Sequence of chain 1.A:
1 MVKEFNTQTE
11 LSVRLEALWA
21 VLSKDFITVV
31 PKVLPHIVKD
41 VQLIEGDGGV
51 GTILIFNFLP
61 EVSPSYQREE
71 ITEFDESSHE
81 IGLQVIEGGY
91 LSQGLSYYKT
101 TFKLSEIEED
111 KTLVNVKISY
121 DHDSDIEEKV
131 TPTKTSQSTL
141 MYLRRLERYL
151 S

A protein and the small-molecule ligand that binds it are described below.
Small molecule (SMILES): C/C(=C\CNc1ncnc2[nH]cnc12)CO

Binding-site contacts:
Ligand atom C11 contacts residue PHE56 of chain 1.A at 3.8 Å (hydrophobic).
Ligand atom C12 contacts residue TYR142 of chain 1.A at 4.1 Å (hydrophobic).
Ligand atom N3 contacts residue ZEA1 of chain 1.F at 4.2 Å.
Ligand atom N9 contacts residue GLU69 of chain 1.A at 2.7 Å (salt-bridge).
Ligand atom C15 contacts residue PHE26 of chain 1.A at 3.6 Å (hydrophobic).
Ligand atom C8 contacts residue GLU69 of chain 1.A at 3.6 Å.
Ligand atom N7 contacts residue TYR90 of chain 1.A at 4.1 Å.
Ligand atom C14 contacts residue LEU22 of chain 1.A at 3.0 Å (hydrophobic).
Ligand atom N1 contacts residue ZEA1 of chain 1.F at 3.7 Å.
Ligand atom C6 contacts residue ZEA1 of chain 1.F at 3.3 Å.
Ligand atom C4 contacts residue THR139 of chain 1.A at 3.4 Å.
Ligand atom C2 contacts residue THR139 of chain 1.A at 3.6 Å.
Ligand atom C8 contacts residue THR100 of chain 1.A at 4.0 Å.
Ligand atom N10 contacts residue GLU69 of chain 1.A at 2.9 Å (salt-bridge).
Ligand atom C5 contacts residue ZEA1 of chain 1.F at 3.6 Å.
Ligand atom C13 contacts residue TYR142 of chain 1.A at 4.1 Å (hydrophobic).
Ligand atom C8 contacts residue TYR98 of chain 1.A at 3.8 Å (hydrophobic).
Ligand atom C2 contacts residue TYR142 of chain 1.A at 3.9 Å (hydrophobic).
Ligand atom N1 contacts residue TYR142 of chain 1.A at 4.0 Å.
Ligand atom C6 contacts residue GLU69 of chain 1.A at 3.9 Å.
Ligand atom C13 contacts residue LEU83 of chain 1.A at 4.2 Å (hydrophobic).
Ligand atom C15 contacts residue PHE56 of chain 1.A at 4.1 Å (hydrophobic).
Ligand atom C2 contacts residue ZEA1 of chain 1.F at 3.9 Å.
Ligand atom O16 contacts residue PHE26 of chain 1.A at 3.8 Å.
Ligand atom N9 contacts residue ZEA1 of chain 1.F at 3.7 Å.
Ligand atom N9 contacts residue GLN67 of chain 1.A at 3.9 Å.
Ligand atom C11 contacts residue ZEA1 of chain 1.F at 4.0 Å.
Ligand atom N7 contacts residue THR100 of chain 1.A at 4.0 Å.
Ligand atom N10 contacts residue ZEA1 of chain 1.F at 3.5 Å.
Ligand atom C8 contacts residue TYR90 of chain 1.A at 4.0 Å (hydrophobic).
Ligand atom C4 contacts residue ZEA1 of chain 1.F at 4.2 Å.
Ligand atom C14 contacts residue TYR142 of chain 1.A at 4.0 Å (hydrophobic).
Ligand atom N3 contacts residue THR139 of chain 1.A at 2.7 Å (h-bond).
Ligand atom O16 contacts residue TYR142 of chain 1.A at 2.8 Å (h-bond).
Ligand atom N7 contacts residue TYR98 of chain 1.A at 4.0 Å.
Ligand atom C5 contacts residue GLU69 of chain 1.A at 3.6 Å.
Ligand atom C11 contacts residue GLU69 of chain 1.A at 3.5 Å.
Ligand atom N7 contacts residue THR139 of chain 1.A at 3.5 Å (h-bond).
Ligand atom O16 contacts residue LEU22 of chain 1.A at 2.7 Å (h-bond).
Ligand atom C15 contacts residue LEU83 of chain 1.A at 4.2 Å (hydrophobic).